Binding-site contacts:
Ligand atom N2 contacts residue ASN657 of chain 1.B at 2.9 Å (h-bond).
Ligand atom C4 contacts residue ASN657 of chain 1.B at 4.2 Å.
Ligand atom O7 contacts residue ASN657 of chain 1.B at 3.6 Å (h-bond).
Ligand atom O5 contacts residue ASN657 of chain 1.B at 2.4 Å (h-bond).
Ligand atom C2 contacts residue ASN657 of chain 1.B at 2.4 Å.
Ligand atom C5 contacts residue ASN657 of chain 1.B at 3.7 Å.
Ligand atom C7 contacts residue ASN657 of chain 1.B at 3.5 Å.
Ligand atom C1 contacts residue ASN657 of chain 1.B at 1.4 Å.
Ligand atom C3 contacts residue ASN657 of chain 1.B at 3.8 Å.

This small molecule binds to this protein.
Small molecule (SMILES): CC(=O)N[C@@H]1[C@@H](O)[C@H](O)[C@@H](CO)O[C@H]1O

Sequence of chain 1.B:
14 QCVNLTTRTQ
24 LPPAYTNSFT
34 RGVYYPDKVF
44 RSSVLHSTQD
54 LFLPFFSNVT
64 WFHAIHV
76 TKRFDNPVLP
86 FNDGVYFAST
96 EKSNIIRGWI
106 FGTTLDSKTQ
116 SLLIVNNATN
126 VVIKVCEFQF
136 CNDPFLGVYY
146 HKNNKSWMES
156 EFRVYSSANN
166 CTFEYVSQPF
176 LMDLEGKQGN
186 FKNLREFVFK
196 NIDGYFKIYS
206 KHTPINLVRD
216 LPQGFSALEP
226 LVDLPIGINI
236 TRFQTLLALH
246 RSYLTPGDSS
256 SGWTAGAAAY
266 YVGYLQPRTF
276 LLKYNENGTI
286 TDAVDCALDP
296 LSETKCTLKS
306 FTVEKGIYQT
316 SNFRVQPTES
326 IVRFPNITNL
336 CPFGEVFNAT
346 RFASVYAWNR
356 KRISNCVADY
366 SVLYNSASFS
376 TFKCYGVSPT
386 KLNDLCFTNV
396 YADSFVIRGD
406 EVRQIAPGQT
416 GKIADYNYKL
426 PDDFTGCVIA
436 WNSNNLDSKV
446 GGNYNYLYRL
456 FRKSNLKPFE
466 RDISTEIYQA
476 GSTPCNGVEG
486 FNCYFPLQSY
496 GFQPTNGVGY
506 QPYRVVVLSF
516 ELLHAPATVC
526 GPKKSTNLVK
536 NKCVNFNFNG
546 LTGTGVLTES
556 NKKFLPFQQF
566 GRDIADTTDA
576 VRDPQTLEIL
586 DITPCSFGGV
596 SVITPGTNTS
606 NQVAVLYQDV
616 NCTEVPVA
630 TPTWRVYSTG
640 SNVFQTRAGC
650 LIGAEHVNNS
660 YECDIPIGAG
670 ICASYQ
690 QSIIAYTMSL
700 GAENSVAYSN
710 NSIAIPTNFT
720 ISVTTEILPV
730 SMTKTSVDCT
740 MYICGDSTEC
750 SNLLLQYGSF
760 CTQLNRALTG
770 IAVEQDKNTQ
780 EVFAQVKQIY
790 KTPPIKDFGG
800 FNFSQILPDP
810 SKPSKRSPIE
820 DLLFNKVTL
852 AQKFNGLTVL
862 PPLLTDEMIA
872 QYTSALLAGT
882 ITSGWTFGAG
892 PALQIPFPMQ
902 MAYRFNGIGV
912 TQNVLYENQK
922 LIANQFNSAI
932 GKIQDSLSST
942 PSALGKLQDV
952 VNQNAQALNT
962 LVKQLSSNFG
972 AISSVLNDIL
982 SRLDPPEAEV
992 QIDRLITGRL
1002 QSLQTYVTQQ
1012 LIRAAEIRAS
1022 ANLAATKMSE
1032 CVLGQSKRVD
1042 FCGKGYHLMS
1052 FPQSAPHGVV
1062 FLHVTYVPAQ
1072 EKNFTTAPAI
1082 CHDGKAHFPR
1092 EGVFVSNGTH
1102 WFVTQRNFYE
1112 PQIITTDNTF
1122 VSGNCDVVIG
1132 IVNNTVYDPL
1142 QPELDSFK